Binding-site contacts:
Ligand atom C5 contacts residue ASN272 of chain 1.D at 3.6 Å.
Ligand atom O4 contacts residue MET268 of chain 1.D at 3.8 Å.
Ligand atom O7 contacts residue LYS269 of chain 1.D at 3.5 Å (salt-bridge).
Ligand atom O5 contacts residue ASN272 of chain 1.D at 2.4 Å (h-bond).
Ligand atom C3 contacts residue ASN272 of chain 1.D at 3.8 Å.
Ligand atom C3 contacts residue LYS269 of chain 1.D at 4.5 Å.
Ligand atom C2 contacts residue ASN272 of chain 1.D at 2.5 Å.
Ligand atom O7 contacts residue GLY270 of chain 1.D at 3.6 Å.
Ligand atom C1 contacts residue LYS269 of chain 1.D at 4.2 Å.
Ligand atom O7 contacts residue ASN272 of chain 1.D at 3.4 Å (h-bond).
Ligand atom C6 contacts residue ASN272 of chain 1.D at 4.5 Å.
Ligand atom C7 contacts residue ASN272 of chain 1.D at 3.3 Å.
Ligand atom O6 contacts residue MET268 of chain 1.D at 4.3 Å.
Ligand atom N2 contacts residue ASN272 of chain 1.D at 2.9 Å (h-bond).
Ligand atom C5 contacts residue LYS269 of chain 1.D at 4.1 Å.
Ligand atom C4 contacts residue ASN272 of chain 1.D at 4.3 Å.
Ligand atom C1 contacts residue ASN272 of chain 1.D at 1.4 Å.
Ligand atom C5 contacts residue MET268 of chain 1.D at 4.3 Å (hydrophobic).
Ligand atom C8 contacts residue ASN272 of chain 1.D at 4.4 Å.

This protein binds this small molecule.
Small molecule (SMILES): CC(=O)N[C@@H]1[C@@H](O)[C@H](O)[C@@H](CO)O[C@H]1O

Sequence of chain 1.D:
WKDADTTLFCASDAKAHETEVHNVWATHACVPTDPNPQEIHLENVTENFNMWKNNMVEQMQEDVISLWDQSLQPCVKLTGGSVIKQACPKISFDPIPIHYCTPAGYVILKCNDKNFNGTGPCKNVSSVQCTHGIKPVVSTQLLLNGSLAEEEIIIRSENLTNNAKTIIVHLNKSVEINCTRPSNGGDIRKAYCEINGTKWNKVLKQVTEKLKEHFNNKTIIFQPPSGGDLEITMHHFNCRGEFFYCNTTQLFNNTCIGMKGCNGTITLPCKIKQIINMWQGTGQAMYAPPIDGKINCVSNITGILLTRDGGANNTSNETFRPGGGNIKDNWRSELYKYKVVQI